The protein below binds the small molecule below.
Small molecule (SMILES): CC(=O)N[C@@H]1[C@@H](O)[C@H](O)[C@@H](CO)O[C@H]1O

Binding-site contacts:
Ligand atom C7 contacts residue ASN118 of chain 35.F at 3.9 Å.
Ligand atom C4 contacts residue ALA117 of chain 35.F at 4.2 Å (hydrophobic).
Ligand atom O7 contacts residue ASN118 of chain 35.F at 3.5 Å (h-bond).
Ligand atom C5 contacts residue GLN168 of chain 35.F at 4.5 Å.
Ligand atom O5 contacts residue GLN168 of chain 35.F at 4.0 Å.
Ligand atom N2 contacts residue PRO167 of chain 35.F at 4.0 Å.
Ligand atom O6 contacts residue ALA117 of chain 35.F at 2.3 Å.
Ligand atom C3 contacts residue ASN118 of chain 35.F at 3.8 Å.
Ligand atom C2 contacts residue ALA117 of chain 35.F at 4.0 Å (hydrophobic).
Ligand atom N2 contacts residue ASN118 of chain 35.F at 3.6 Å.
Ligand atom C1 contacts residue GLN168 of chain 35.F at 4.0 Å.
Ligand atom C8 contacts residue ASP164 of chain 35.F at 4.5 Å.
Ligand atom C1 contacts residue ALA117 of chain 35.F at 3.9 Å (hydrophobic).
Ligand atom O5 contacts residue ASN118 of chain 35.F at 1.8 Å (h-bond).
Ligand atom C6 contacts residue ASN118 of chain 35.F at 4.0 Å.
Ligand atom C8 contacts residue PRO167 of chain 35.F at 3.7 Å (hydrophobic).
Ligand atom C2 contacts residue ASN118 of chain 35.F at 2.7 Å.
Ligand atom C1 contacts residue ASN118 of chain 35.F at 1.6 Å.
Ligand atom C4 contacts residue ASN118 of chain 35.F at 3.8 Å.
Ligand atom C6 contacts residue ALA117 of chain 35.F at 3.6 Å (hydrophobic).
Ligand atom O7 contacts residue ALA117 of chain 35.F at 4.5 Å.
Ligand atom C7 contacts residue PRO167 of chain 35.F at 3.9 Å (hydrophobic).
Ligand atom O5 contacts residue ALA117 of chain 35.F at 3.5 Å (h-bond).
Ligand atom C5 contacts residue ASN118 of chain 35.F at 3.2 Å.
Ligand atom C5 contacts residue ALA117 of chain 35.F at 4.2 Å (hydrophobic).
Ligand atom O6 contacts residue ASN118 of chain 35.F at 4.0 Å.
Ligand atom C1 contacts residue PRO167 of chain 35.F at 4.4 Å (hydrophobic).

Sequence of chain 35.F:
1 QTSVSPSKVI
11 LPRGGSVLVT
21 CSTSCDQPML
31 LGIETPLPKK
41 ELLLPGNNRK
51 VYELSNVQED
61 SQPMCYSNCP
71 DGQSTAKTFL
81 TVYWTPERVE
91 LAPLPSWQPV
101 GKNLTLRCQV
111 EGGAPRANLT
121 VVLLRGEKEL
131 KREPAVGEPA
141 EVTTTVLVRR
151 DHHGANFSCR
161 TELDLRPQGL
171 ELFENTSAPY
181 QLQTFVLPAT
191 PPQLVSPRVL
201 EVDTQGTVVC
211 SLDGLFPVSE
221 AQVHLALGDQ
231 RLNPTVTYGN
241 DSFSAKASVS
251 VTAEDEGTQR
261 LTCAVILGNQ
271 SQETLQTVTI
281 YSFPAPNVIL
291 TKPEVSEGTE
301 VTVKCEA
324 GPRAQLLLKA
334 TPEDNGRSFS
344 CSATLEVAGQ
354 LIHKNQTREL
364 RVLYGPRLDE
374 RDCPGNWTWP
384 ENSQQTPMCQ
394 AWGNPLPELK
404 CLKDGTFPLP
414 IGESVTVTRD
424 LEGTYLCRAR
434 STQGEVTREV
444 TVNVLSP